Sequence of chain 1.A:
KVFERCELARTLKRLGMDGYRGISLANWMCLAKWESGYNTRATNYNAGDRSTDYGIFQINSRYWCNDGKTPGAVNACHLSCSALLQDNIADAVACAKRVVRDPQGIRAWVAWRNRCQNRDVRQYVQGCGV

A protein and the small-molecule ligand that binds it are described below.
Small molecule (SMILES): CC(=O)N[C@H]1[C@H](O[C@H]2[C@H](O)[C@@H](NC(C)=O)CO[C@@H]2CO)O[C@H](CO)[C@@H](O)[C@@H]1O

Binding-site contacts:
Ligand atom O7 contacts residue GLN104 of chain 1.A at 3.3 Å (h-bond).
Ligand atom O7 contacts residue GOL1 of chain 1.C at 3.6 Å (h-bond).
Ligand atom C6 contacts residue ASP102 of chain 1.A at 3.2 Å.
Ligand atom C2 contacts residue GLN104 of chain 1.A at 3.5 Å.
Ligand atom O3 contacts residue ALA108 of chain 1.A at 3.9 Å.
Ligand atom C4 contacts residue GOL1 of chain 1.C at 4.1 Å.
Ligand atom O7 contacts residue ASN60 of chain 1.A at 2.9 Å (h-bond).
Ligand atom C7 contacts residue ALA108 of chain 1.A at 4.0 Å (hydrophobic).
Ligand atom C1 contacts residue ALA108 of chain 1.A at 3.8 Å (hydrophobic).
Ligand atom C7 contacts residue GOL1 of chain 1.C at 3.4 Å.
Ligand atom N2 contacts residue ALA108 of chain 1.A at 3.0 Å (h-bond).
Ligand atom O7 contacts residue ILE59 of chain 1.A at 3.9 Å.
Ligand atom C6 contacts residue TYR63 of chain 1.A at 3.7 Å (hydrophobic).
Ligand atom C3 contacts residue GLN104 of chain 1.A at 4.1 Å.
Ligand atom C7 contacts residue TRP64 of chain 1.A at 4.0 Å (hydrophobic).
Ligand atom O7 contacts residue TRP64 of chain 1.A at 3.3 Å.
Ligand atom O3 contacts residue GLN104 of chain 1.A at 4.0 Å.
Ligand atom C8 contacts residue ALA108 of chain 1.A at 4.0 Å (hydrophobic).
Ligand atom C2 contacts residue GOL1 of chain 1.C at 2.4 Å.
Ligand atom O7 contacts residue GLN58 of chain 1.A at 4.0 Å.
Ligand atom C8 contacts residue TRP109 of chain 1.A at 3.4 Å (hydrophobic).
Ligand atom C3 contacts residue ALA108 of chain 1.A at 3.8 Å (hydrophobic).
Ligand atom O3 contacts residue TRP64 of chain 1.A at 3.2 Å (h-bond).
Ligand atom O6 contacts residue ASP102 of chain 1.A at 2.6 Å (salt-bridge).
Ligand atom C6 contacts residue TRP64 of chain 1.A at 3.6 Å (hydrophobic).
Ligand atom C4 contacts residue TYR63 of chain 1.A at 3.8 Å (hydrophobic).
Ligand atom O4 contacts residue GLN104 of chain 1.A at 3.1 Å (h-bond).
Ligand atom C1 contacts residue GOL1 of chain 1.C at 1.4 Å.
Ligand atom C2 contacts residue ALA108 of chain 1.A at 3.7 Å (hydrophobic).
Ligand atom C1 contacts residue GLN104 of chain 1.A at 3.6 Å.
Ligand atom C5 contacts residue GOL1 of chain 1.C at 3.5 Å.
Ligand atom O6 contacts residue TRP64 of chain 1.A at 3.5 Å.
Ligand atom C7 contacts residue ASN60 of chain 1.A at 4.0 Å.
Ligand atom C8 contacts residue GLN58 of chain 1.A at 3.8 Å.
Ligand atom C5 contacts residue TYR63 of chain 1.A at 3.8 Å (hydrophobic).
Ligand atom O5 contacts residue GOL1 of chain 1.C at 2.3 Å (h-bond).
Ligand atom C3 contacts residue GOL1 of chain 1.C at 3.7 Å.
Ligand atom N2 contacts residue GOL1 of chain 1.C at 2.8 Å (h-bond).
Ligand atom C1 contacts residue TYR63 of chain 1.A at 3.9 Å (hydrophobic).
Ligand atom O5 contacts residue GLN104 of chain 1.A at 3.6 Å.